Sequence of chain 1.A:
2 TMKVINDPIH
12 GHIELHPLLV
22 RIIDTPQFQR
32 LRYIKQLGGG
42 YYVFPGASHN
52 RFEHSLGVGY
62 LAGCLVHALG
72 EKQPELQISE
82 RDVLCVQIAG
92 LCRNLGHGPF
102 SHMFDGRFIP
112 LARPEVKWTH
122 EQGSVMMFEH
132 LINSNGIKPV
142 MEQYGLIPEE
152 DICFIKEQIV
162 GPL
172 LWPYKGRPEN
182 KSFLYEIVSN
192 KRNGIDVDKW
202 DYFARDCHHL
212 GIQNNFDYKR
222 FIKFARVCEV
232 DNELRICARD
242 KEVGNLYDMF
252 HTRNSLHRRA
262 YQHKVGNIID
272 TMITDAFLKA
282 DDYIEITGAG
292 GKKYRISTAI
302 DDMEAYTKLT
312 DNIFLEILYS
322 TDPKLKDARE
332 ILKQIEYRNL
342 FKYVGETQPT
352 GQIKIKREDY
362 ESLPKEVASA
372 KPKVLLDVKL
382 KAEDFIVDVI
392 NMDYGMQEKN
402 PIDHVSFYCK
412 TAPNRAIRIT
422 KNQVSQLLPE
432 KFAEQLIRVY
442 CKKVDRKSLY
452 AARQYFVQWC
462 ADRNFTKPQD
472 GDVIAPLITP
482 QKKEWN

Sequence of chain 1.B:
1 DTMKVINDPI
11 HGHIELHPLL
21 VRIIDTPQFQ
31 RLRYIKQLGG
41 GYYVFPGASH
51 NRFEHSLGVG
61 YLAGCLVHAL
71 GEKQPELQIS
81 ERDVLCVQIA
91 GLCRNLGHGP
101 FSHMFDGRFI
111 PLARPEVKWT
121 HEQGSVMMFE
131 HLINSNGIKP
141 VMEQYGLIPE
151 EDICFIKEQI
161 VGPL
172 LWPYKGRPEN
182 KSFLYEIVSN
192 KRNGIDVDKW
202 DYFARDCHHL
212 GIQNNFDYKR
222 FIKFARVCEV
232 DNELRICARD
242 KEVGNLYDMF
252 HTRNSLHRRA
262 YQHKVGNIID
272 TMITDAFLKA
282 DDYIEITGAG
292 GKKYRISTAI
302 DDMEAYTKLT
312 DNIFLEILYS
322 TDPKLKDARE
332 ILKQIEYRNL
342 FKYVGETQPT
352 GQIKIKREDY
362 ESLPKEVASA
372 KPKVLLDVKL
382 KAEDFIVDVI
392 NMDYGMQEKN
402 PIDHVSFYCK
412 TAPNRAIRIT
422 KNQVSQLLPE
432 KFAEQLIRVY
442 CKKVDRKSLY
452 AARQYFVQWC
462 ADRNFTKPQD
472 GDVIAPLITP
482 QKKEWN

A protein and the small-molecule ligand that binds it are described below.
Small molecule (SMILES): Nc1ccn([C@H]2C[C@H](O)[C@@H](CO[P](=O)(O)O[P](=O)(O)OP(=O)(O)O)O2)c(=O)n1

Sequence of chain 1.C:
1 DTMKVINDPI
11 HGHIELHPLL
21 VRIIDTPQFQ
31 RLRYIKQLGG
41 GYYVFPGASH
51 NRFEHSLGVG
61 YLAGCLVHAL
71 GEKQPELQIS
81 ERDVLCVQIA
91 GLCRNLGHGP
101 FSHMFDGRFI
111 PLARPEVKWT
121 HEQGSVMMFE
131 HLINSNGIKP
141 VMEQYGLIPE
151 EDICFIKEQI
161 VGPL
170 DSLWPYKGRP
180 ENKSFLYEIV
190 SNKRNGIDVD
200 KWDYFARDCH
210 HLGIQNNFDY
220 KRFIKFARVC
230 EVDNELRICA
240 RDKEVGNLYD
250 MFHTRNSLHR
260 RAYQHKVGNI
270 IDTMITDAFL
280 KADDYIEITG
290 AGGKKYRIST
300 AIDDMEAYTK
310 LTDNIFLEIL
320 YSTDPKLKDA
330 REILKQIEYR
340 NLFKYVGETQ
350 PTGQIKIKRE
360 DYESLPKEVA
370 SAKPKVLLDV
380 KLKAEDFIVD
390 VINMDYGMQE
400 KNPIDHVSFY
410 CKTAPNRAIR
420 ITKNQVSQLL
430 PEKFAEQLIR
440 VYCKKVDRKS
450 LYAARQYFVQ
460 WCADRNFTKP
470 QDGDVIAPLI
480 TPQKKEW

Binding-site contacts:
Ligand atom O2 contacts residue ASN7 of chain 1.B at 2.8 Å (h-bond).
Ligand atom O3G contacts residue ARG240 of chain 1.A at 2.8 Å (salt-bridge).
Ligand atom O2G contacts residue LYS265 of chain 1.C at 3.4 Å (salt-bridge).
Ligand atom C5 contacts residue ARG221 of chain 1.A at 3.4 Å.
Ligand atom C2' contacts residue PHE45 of chain 1.C at 3.3 Å (hydrophobic).
Ligand atom N1 contacts residue ARG221 of chain 1.A at 3.4 Å (salt-bridge).
Ligand atom O2B contacts residue LYS265 of chain 1.C at 3.2 Å (salt-bridge).
Ligand atom O3' contacts residue VAL44 of chain 1.C at 2.8 Å (h-bond).
Ligand atom O3B contacts residue LYS265 of chain 1.C at 2.9 Å (salt-bridge).
Ligand atom O1A contacts residue HIS264 of chain 1.C at 2.7 Å (h-bond).
Ligand atom O1B contacts residue GTP1 of chain 1.N at 2.8 Å (h-bond).
Ligand atom C2 contacts residue ARG260 of chain 1.C at 3.4 Å.
Ligand atom O4' contacts residue ARG221 of chain 1.A at 2.9 Å (salt-bridge).
Ligand atom O2B contacts residue HIS264 of chain 1.C at 3.0 Å.
Ligand atom C5' contacts residue VAL5 of chain 1.B at 3.4 Å (hydrophobic).
Ligand atom C4 contacts residue ARG260 of chain 1.C at 3.2 Å.
Ligand atom C6 contacts residue ARG221 of chain 1.A at 3.6 Å.
Ligand atom PG contacts residue ARG240 of chain 1.A at 3.5 Å.
Ligand atom O2B contacts residue GTP1 of chain 1.N at 3.5 Å.
Ligand atom N3 contacts residue ARG260 of chain 1.C at 2.4 Å (salt-bridge).
Ligand atom O2A contacts residue LYS242 of chain 1.A at 3.1 Å (salt-bridge).
Ligand atom C5' contacts residue GTP1 of chain 1.N at 3.5 Å.
Ligand atom O1B contacts residue MG1 of chain 1.M at 2.0 Å.
Ligand atom O2A contacts residue ARG221 of chain 1.A at 2.7 Å (salt-bridge).
Ligand atom N1 contacts residue PHE45 of chain 1.C at 3.5 Å.
Ligand atom C4 contacts residue ARG221 of chain 1.A at 3.6 Å.
Ligand atom O3A contacts residue GTP1 of chain 1.N at 3.5 Å (h-bond).
Ligand atom N4 contacts residue ARG260 of chain 1.C at 3.0 Å.
Ligand atom O3G contacts residue LYS242 of chain 1.A at 3.0 Å.
Ligand atom PG contacts residue MG1 of chain 1.M at 3.3 Å.
Ligand atom O1G contacts residue MG1 of chain 1.M at 1.9 Å.
Ligand atom O2G contacts residue ARG240 of chain 1.A at 2.7 Å (salt-bridge).
Ligand atom O3' contacts residue ASN7 of chain 1.B at 2.9 Å (h-bond).
Ligand atom C2 contacts residue ARG221 of chain 1.A at 3.4 Å.
Ligand atom C1' contacts residue PHE45 of chain 1.C at 3.4 Å (hydrophobic).
Ligand atom PB contacts residue MG1 of chain 1.M at 3.3 Å.
Ligand atom O1G contacts residue GTP1 of chain 1.N at 2.8 Å (h-bond).
Ligand atom C3' contacts residue VAL44 of chain 1.C at 3.4 Å (hydrophobic).
Ligand atom O1G contacts residue LYS411 of chain 1.A at 3.0 Å (salt-bridge).
Ligand atom N4 contacts residue ASN246 of chain 1.A at 3.5 Å (h-bond).